Sequence of chain 1.A:
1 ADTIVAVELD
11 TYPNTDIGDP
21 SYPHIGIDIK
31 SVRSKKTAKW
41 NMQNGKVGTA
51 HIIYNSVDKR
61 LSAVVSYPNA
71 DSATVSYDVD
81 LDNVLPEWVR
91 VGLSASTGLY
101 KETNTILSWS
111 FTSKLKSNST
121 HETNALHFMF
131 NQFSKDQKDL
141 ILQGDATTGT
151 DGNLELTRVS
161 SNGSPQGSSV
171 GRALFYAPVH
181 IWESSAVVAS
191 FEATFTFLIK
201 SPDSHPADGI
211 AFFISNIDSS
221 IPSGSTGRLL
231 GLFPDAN

A small-molecule ligand and the protein it binds are described below.
Small molecule (SMILES): CO[C@H]1O[C@H](CO[C@H]2O[C@H](CO)[C@@H](O)[C@H](O)[C@@H]2O)[C@@H](O)[C@H](O[C@H]2O[C@H](CO)[C@@H](O)[C@H](O)[C@@H]2O)[C@@H]1CCO

Binding-site contacts:
Ligand atom O4 contacts residue ASP208 of chain 1.A at 2.6 Å (salt-bridge).
Ligand atom O8 contacts residue ASP16 of chain 1.A at 3.0 Å (salt-bridge).
Ligand atom O6 contacts residue ASP208 of chain 1.A at 2.8 Å (salt-bridge).
Ligand atom C1 contacts residue LEU99 of chain 1.A at 3.8 Å (hydrophobic).
Ligand atom C6 contacts residue ASP208 of chain 1.A at 3.5 Å.
Ligand atom O3 contacts residue GLY227 of chain 1.A at 3.8 Å.
Ligand atom O4 contacts residue THR15 of chain 1.A at 3.1 Å (h-bond).
Ligand atom O4 contacts residue ASP16 of chain 1.A at 3.2 Å (salt-bridge).
Ligand atom C1 contacts residue TYR12 of chain 1.A at 3.5 Å (hydrophobic).
Ligand atom C4 contacts residue ARG228 of chain 1.A at 3.7 Å.
Ligand atom C6 contacts residue LEU99 of chain 1.A at 3.9 Å (hydrophobic).
Ligand atom O3 contacts residue ASN14 of chain 1.A at 3.5 Å.
Ligand atom C4 contacts residue THR15 of chain 1.A at 3.8 Å.
Ligand atom C6 contacts residue LEU99 of chain 1.A at 3.6 Å (hydrophobic).
Ligand atom O3 contacts residue THR15 of chain 1.A at 3.1 Å (h-bond).
Ligand atom O2 contacts residue LEU99 of chain 1.A at 3.9 Å.
Ligand atom O6 contacts residue LEU99 of chain 1.A at 3.1 Å (h-bond).
Ligand atom C2 contacts residue TYR12 of chain 1.A at 3.4 Å (hydrophobic).
Ligand atom O4 contacts residue TYR12 of chain 1.A at 2.6 Å (h-bond).
Ligand atom O6 contacts residue GLY98 of chain 1.A at 3.3 Å.
Ligand atom O8 contacts residue ARG228 of chain 1.A at 3.1 Å (salt-bridge).
Ligand atom C3 contacts residue PRO13 of chain 1.A at 3.6 Å (hydrophobic).
Ligand atom O6 contacts residue ALA207 of chain 1.A at 3.4 Å.
Ligand atom O4 contacts residue ASN14 of chain 1.A at 3.2 Å (h-bond).
Ligand atom C3 contacts residue ARG228 of chain 1.A at 3.9 Å.
Ligand atom O3 contacts residue TYR12 of chain 1.A at 3.3 Å (h-bond).
Ligand atom C6 contacts residue TYR100 of chain 1.A at 3.7 Å (hydrophobic).
Ligand atom O3 contacts residue ARG228 of chain 1.A at 3.0 Å (salt-bridge).
Ligand atom O2 contacts residue GLY98 of chain 1.A at 3.6 Å.
Ligand atom O4 contacts residue ARG228 of chain 1.A at 3.2 Å (salt-bridge).
Ligand atom C4 contacts residue GLY227 of chain 1.A at 3.9 Å.
Ligand atom O3 contacts residue PRO13 of chain 1.A at 2.6 Å (h-bond).
Ligand atom O5 contacts residue LEU99 of chain 1.A at 3.0 Å (h-bond).
Ligand atom C8 contacts residue ASP16 of chain 1.A at 3.8 Å.
Ligand atom O6 contacts residue TYR100 of chain 1.A at 3.2 Å (h-bond).
Ligand atom O2 contacts residue GLY227 of chain 1.A at 3.9 Å.
Ligand atom C4 contacts residue ASP208 of chain 1.A at 3.5 Å.
Ligand atom C6 contacts residue ALA207 of chain 1.A at 3.8 Å (hydrophobic).
Ligand atom O4 contacts residue TYR100 of chain 1.A at 3.7 Å.
Ligand atom C4 contacts residue TYR12 of chain 1.A at 3.7 Å (hydrophobic).